Sequence of chain 1.J:
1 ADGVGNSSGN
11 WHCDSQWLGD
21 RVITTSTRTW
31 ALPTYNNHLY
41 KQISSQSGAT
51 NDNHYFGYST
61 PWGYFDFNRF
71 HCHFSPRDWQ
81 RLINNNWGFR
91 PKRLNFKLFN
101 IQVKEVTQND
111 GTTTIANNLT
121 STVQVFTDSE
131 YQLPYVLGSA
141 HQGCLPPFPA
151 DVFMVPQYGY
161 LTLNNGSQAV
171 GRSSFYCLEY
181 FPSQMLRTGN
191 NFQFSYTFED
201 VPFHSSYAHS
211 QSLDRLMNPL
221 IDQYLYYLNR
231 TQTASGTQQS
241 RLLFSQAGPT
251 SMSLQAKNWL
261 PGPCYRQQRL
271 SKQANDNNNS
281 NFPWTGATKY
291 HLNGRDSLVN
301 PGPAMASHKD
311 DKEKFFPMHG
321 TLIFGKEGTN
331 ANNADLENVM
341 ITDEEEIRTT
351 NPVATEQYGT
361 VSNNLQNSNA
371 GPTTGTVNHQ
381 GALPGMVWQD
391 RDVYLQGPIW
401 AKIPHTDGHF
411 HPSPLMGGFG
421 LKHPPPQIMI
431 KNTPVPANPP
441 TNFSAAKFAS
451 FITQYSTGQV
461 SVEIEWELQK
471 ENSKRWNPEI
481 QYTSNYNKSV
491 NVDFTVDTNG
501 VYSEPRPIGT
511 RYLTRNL

This small molecule binds to this protein.
Small molecule (SMILES): Nc1ncnc2c1ncn2[C@H]1C[C@H](O)[C@@H](COP(=O)(O)O)O1

Binding-site contacts:
Ligand atom N1 contacts residue PRO412 of chain 1.B at 3.7 Å.
Ligand atom N9 contacts residue PRO412 of chain 1.B at 4.4 Å.
Ligand atom N7 contacts residue SER413 of chain 1.B at 4.3 Å.
Ligand atom C5' contacts residue PRO202 of chain 1.B at 4.2 Å (hydrophobic).
Ligand atom N6 contacts residue GLY420 of chain 1.B at 3.6 Å.
Ligand atom N9 contacts residue PRO202 of chain 1.B at 4.3 Å.
Ligand atom C2 contacts residue PRO202 of chain 1.B at 4.0 Å (hydrophobic).
Ligand atom N3 contacts residue PRO412 of chain 1.B at 4.0 Å.
Ligand atom C4 contacts residue PRO412 of chain 1.B at 4.1 Å (hydrophobic).
Ligand atom N1 contacts residue VAL201 of chain 1.B at 4.0 Å.
Ligand atom N7 contacts residue PRO202 of chain 1.B at 4.2 Å.
Ligand atom C6 contacts residue PRO202 of chain 1.B at 4.0 Å (hydrophobic).
Ligand atom N3 contacts residue PRO202 of chain 1.B at 4.2 Å.
Ligand atom C2 contacts residue GLY420 of chain 1.B at 3.8 Å.
Ligand atom N6 contacts residue SER413 of chain 1.B at 3.6 Å.
Ligand atom C2 contacts residue PRO412 of chain 1.B at 4.2 Å (hydrophobic).
Ligand atom O1P contacts residue PRO202 of chain 1.B at 4.1 Å.
Ligand atom C6 contacts residue PRO412 of chain 1.B at 3.6 Å (hydrophobic).
Ligand atom C8 contacts residue HIS411 of chain 1.B at 3.4 Å.
Ligand atom N7 contacts residue HIS411 of chain 1.B at 3.7 Å.
Ligand atom N9 contacts residue HIS411 of chain 1.B at 4.5 Å.
Ligand atom O3P contacts residue PRO202 of chain 1.B at 4.1 Å.
Ligand atom C5 contacts residue PRO412 of chain 1.B at 4.1 Å (hydrophobic).
Ligand atom C4 contacts residue PRO202 of chain 1.B at 4.0 Å (hydrophobic).
Ligand atom O5' contacts residue PRO202 of chain 1.B at 4.1 Å.
Ligand atom C8 contacts residue PRO202 of chain 1.B at 4.4 Å (hydrophobic).
Ligand atom C6 contacts residue GLY420 of chain 1.B at 4.3 Å.
Ligand atom O3' contacts residue HIS409 of chain 1.J at 4.4 Å.
Ligand atom N1 contacts residue PRO202 of chain 1.B at 4.0 Å.
Ligand atom C6 contacts residue SER413 of chain 1.B at 4.4 Å.
Ligand atom O4' contacts residue PRO202 of chain 1.B at 4.4 Å.
Ligand atom C2' contacts residue HIS411 of chain 1.B at 4.3 Å.
Ligand atom N1 contacts residue GLY420 of chain 1.B at 3.2 Å (h-bond).
Ligand atom C5 contacts residue PRO202 of chain 1.B at 3.9 Å (hydrophobic).
Ligand atom P contacts residue PRO202 of chain 1.B at 4.4 Å.
Ligand atom N6 contacts residue VAL201 of chain 1.B at 4.5 Å.
Ligand atom C6 contacts residue VAL201 of chain 1.B at 4.5 Å (hydrophobic).
Ligand atom N6 contacts residue PRO412 of chain 1.B at 3.6 Å.

Sequence of chain 1.B:
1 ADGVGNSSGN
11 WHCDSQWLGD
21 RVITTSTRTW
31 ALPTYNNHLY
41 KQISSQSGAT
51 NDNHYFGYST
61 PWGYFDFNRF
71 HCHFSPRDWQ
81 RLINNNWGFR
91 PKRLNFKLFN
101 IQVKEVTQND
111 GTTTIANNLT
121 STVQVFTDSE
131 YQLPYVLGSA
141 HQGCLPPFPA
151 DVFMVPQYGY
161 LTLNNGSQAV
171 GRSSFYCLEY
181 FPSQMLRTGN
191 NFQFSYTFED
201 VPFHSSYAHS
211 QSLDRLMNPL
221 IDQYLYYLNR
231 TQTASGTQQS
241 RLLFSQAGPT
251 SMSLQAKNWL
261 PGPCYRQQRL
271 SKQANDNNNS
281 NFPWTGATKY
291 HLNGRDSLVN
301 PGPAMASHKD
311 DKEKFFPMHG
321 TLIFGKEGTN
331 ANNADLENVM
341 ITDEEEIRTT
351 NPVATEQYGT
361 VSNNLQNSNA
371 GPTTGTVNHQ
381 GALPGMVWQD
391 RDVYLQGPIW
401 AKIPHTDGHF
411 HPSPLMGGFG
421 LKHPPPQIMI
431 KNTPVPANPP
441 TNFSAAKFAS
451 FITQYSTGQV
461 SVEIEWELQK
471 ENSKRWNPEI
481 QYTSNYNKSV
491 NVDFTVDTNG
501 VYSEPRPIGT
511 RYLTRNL